Sequence of chain 1.A:
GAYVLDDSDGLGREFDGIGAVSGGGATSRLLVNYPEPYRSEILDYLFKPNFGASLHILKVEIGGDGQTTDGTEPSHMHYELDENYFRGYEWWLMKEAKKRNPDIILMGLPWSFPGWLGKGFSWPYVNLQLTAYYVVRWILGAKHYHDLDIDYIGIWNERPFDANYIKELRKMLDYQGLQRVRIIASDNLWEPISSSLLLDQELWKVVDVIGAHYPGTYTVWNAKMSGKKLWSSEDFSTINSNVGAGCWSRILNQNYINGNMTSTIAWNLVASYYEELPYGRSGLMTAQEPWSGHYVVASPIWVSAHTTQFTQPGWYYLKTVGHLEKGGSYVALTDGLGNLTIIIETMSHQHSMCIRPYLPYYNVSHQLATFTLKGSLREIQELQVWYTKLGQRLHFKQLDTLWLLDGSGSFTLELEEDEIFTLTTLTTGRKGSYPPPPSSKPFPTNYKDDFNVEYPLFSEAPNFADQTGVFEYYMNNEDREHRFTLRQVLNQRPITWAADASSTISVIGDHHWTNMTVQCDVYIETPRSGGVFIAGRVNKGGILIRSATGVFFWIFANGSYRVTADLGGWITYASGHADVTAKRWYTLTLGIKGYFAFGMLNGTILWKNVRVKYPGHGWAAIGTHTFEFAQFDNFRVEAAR

A small-molecule ligand and the protein it binds are described below.
Small molecule (SMILES): CC(=O)N[C@H]1[C@H](O[C@H]2[C@H](O)[C@@H](NC(C)=O)CO[C@@H]2CO)O[C@H](CO)[C@@H](O)[C@@H]1O

Binding-site contacts:
Ligand atom O5 contacts residue LEU439 of chain 1.A at 4.0 Å.
Ligand atom C1 contacts residue ASP345 of chain 1.A at 3.6 Å.
Ligand atom C7 contacts residue ASN349 of chain 1.A at 3.6 Å.
Ligand atom O5 contacts residue ASP345 of chain 1.A at 3.5 Å (salt-bridge).
Ligand atom N2 contacts residue GLY348 of chain 1.A at 4.4 Å.
Ligand atom C7 contacts residue LEU347 of chain 1.A at 4.0 Å (hydrophobic).
Ligand atom C1 contacts residue ASN349 of chain 1.A at 1.4 Å.
Ligand atom N2 contacts residue LEU347 of chain 1.A at 3.0 Å (h-bond).
Ligand atom C3 contacts residue ASN349 of chain 1.A at 3.8 Å.
Ligand atom O7 contacts residue ASN349 of chain 1.A at 3.5 Å (h-bond).
Ligand atom C1 contacts residue LEU439 of chain 1.A at 4.1 Å (hydrophobic).
Ligand atom C4 contacts residue ASN349 of chain 1.A at 4.2 Å.
Ligand atom C2 contacts residue LEU347 of chain 1.A at 3.7 Å (hydrophobic).
Ligand atom N2 contacts residue ASN349 of chain 1.A at 3.0 Å (h-bond).
Ligand atom C5 contacts residue ASN349 of chain 1.A at 3.6 Å.
Ligand atom O6 contacts residue LEU347 of chain 1.A at 4.4 Å.
Ligand atom C2 contacts residue ASN349 of chain 1.A at 2.5 Å.
Ligand atom O5 contacts residue ASN349 of chain 1.A at 2.3 Å (h-bond).
Ligand atom C8 contacts residue LEU347 of chain 1.A at 4.0 Å (hydrophobic).
Ligand atom C2 contacts residue ASP345 of chain 1.A at 4.3 Å.
Ligand atom C8 contacts residue GLY348 of chain 1.A at 4.3 Å.